A small-molecule ligand and the protein it binds are described below.
Small molecule (SMILES): O=C(Nc1ccccc1)c1cc([N+](=O)[O-])ccc1Cl

Sequence of chain 1.B:
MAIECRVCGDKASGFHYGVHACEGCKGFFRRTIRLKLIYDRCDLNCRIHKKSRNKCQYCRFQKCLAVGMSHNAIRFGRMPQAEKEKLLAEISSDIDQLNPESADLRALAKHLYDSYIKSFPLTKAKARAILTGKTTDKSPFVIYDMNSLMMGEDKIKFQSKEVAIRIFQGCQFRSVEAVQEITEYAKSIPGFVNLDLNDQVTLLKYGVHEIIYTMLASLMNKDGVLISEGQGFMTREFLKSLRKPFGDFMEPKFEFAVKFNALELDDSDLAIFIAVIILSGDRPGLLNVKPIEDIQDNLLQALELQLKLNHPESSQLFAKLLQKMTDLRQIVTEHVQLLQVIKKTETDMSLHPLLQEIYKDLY

Binding-site contacts:
Ligand atom C6 contacts residue HIS391 of chain 1.B at 3.8 Å.
Ligand atom C4 contacts residue GLN228 of chain 1.B at 4.0 Å.
Ligand atom C13 contacts residue LEU272 of chain 1.B at 4.1 Å (hydrophobic).
Ligand atom C4 contacts residue HIS391 of chain 1.B at 4.2 Å.
Ligand atom C11 contacts residue LEU272 of chain 1.B at 3.6 Å (hydrophobic).
Ligand atom C10 contacts residue LEU272 of chain 1.B at 4.2 Å (hydrophobic).
Ligand atom C1 contacts residue CYS227 of chain 1.B at 3.7 Å (hydrophobic).
Ligand atom O3 contacts residue SER231 of chain 1.B at 4.3 Å.
Ligand atom C5 contacts residue HIS391 of chain 1.B at 3.7 Å.
Ligand atom C4 contacts residue TYR415 of chain 1.B at 4.3 Å (hydrophobic).
Ligand atom O2 contacts residue LEU272 of chain 1.B at 4.0 Å.
Ligand atom C13 contacts residue CYS227 of chain 1.B at 4.2 Å (hydrophobic).
Ligand atom O1 contacts residue PHE224 of chain 1.B at 3.4 Å.
Ligand atom O3 contacts residue ARG230 of chain 1.B at 4.3 Å.
Ligand atom C9 contacts residue CYS227 of chain 1.B at 3.3 Å (hydrophobic).
Ligand atom C12 contacts residue LEU272 of chain 1.B at 3.6 Å (hydrophobic).
Ligand atom C3 contacts residue SER231 of chain 1.B at 4.1 Å.
Ligand atom C10 contacts residue CYS227 of chain 1.B at 3.7 Å (hydrophobic).
Ligand atom C7 contacts residue SER231 of chain 1.B at 3.4 Å.
Ligand atom C8 contacts residue CYS227 of chain 1.B at 3.6 Å (hydrophobic).
Ligand atom O3 contacts residue LEU272 of chain 1.B at 4.4 Å.
Ligand atom C6 contacts residue TYR415 of chain 1.B at 3.0 Å (hydrophobic).
Ligand atom C7 contacts residue HIS391 of chain 1.B at 4.4 Å.
Ligand atom N1 contacts residue SER231 of chain 1.B at 3.5 Å (h-bond).
Ligand atom C1 contacts residue SER231 of chain 1.B at 4.2 Å.
Ligand atom O1 contacts residue CYS227 of chain 1.B at 3.4 Å.
Ligand atom C5 contacts residue TYR415 of chain 1.B at 3.1 Å (hydrophobic).
Ligand atom C7 contacts residue TYR415 of chain 1.B at 4.3 Å (hydrophobic).
Ligand atom N2 contacts residue LEU272 of chain 1.B at 3.8 Å.
Ligand atom C11 contacts residue CYS227 of chain 1.B at 4.5 Å (hydrophobic).
Ligand atom CL contacts residue MET306 of chain 1.B at 4.3 Å.
Ligand atom O3 contacts residue ILE268 of chain 1.B at 4.3 Å.
Ligand atom C2 contacts residue SER231 of chain 1.B at 3.4 Å.
Ligand atom C6 contacts residue SER231 of chain 1.B at 4.1 Å.
Ligand atom C13 contacts residue SER231 of chain 1.B at 4.2 Å.
Ligand atom C1 contacts residue PHE224 of chain 1.B at 4.4 Å (hydrophobic).
Ligand atom CL contacts residue PHE224 of chain 1.B at 3.7 Å.
Ligand atom O2 contacts residue LEU275 of chain 1.B at 4.4 Å.
Ligand atom N2 contacts residue ARG230 of chain 1.B at 4.3 Å.
Ligand atom CL contacts residue CYS227 of chain 1.B at 3.4 Å.